The protein below binds the small molecule below.
Small molecule (SMILES): CC(=O)N[C@@H]1[C@@H](O)[C@H](O)[C@@H](CO)O[C@H]1O

Binding-site contacts:
Ligand atom C5 contacts residue THR156 of chain 1.F at 4.3 Å.
Ligand atom O6 contacts residue GLY150 of chain 1.F at 4.4 Å.
Ligand atom C2 contacts residue ASN154 of chain 1.F at 2.4 Å.
Ligand atom C1 contacts residue ASN154 of chain 1.F at 1.4 Å.
Ligand atom O6 contacts residue SER151 of chain 1.F at 4.2 Å.
Ligand atom C6 contacts residue ALA147 of chain 1.F at 3.8 Å (hydrophobic).
Ligand atom O6 contacts residue ALA147 of chain 1.F at 3.4 Å (h-bond).
Ligand atom C7 contacts residue ASN154 of chain 1.F at 3.1 Å.
Ligand atom C6 contacts residue SER151 of chain 1.F at 4.3 Å.
Ligand atom C4 contacts residue ASN154 of chain 1.F at 4.2 Å.
Ligand atom C1 contacts residue THR156 of chain 1.F at 4.4 Å.
Ligand atom O5 contacts residue ASN154 of chain 1.F at 2.4 Å (h-bond).
Ligand atom C5 contacts residue ASN154 of chain 1.F at 3.7 Å.
Ligand atom N2 contacts residue ASN154 of chain 1.F at 2.9 Å (h-bond).
Ligand atom O5 contacts residue SER151 of chain 1.F at 4.1 Å.
Ligand atom C3 contacts residue ASN154 of chain 1.F at 3.8 Å.
Ligand atom C1 contacts residue GLY150 of chain 1.F at 4.3 Å.
Ligand atom O5 contacts residue GLY150 of chain 1.F at 4.0 Å.
Ligand atom O7 contacts residue ASN154 of chain 1.F at 2.9 Å (h-bond).
Ligand atom O5 contacts residue THR156 of chain 1.F at 4.5 Å.
Ligand atom C8 contacts residue ASN154 of chain 1.F at 4.3 Å.

Sequence of chain 1.F:
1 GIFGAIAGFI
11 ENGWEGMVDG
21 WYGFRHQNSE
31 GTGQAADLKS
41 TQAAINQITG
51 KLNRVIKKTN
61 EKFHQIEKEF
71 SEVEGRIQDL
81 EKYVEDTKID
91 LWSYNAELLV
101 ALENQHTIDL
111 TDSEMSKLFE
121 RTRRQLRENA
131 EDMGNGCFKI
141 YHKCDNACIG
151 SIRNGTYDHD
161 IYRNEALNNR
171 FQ